Sequence of chain 2.A:
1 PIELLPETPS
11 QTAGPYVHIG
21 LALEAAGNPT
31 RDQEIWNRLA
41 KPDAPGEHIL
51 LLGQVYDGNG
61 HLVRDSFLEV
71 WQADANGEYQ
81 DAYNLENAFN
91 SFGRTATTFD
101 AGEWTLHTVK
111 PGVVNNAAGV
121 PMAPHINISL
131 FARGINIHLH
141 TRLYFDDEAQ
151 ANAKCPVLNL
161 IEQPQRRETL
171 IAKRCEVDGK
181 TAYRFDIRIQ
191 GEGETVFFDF

Sequence of chain 2.F:
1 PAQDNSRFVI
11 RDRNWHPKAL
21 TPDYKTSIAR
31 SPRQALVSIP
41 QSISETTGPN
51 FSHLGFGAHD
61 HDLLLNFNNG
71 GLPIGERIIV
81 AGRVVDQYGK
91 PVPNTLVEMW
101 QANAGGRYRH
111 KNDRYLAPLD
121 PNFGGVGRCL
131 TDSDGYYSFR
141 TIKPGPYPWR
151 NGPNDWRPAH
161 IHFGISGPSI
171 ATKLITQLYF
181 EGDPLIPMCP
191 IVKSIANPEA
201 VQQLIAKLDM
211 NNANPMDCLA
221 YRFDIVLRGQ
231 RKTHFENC

Binding-site contacts:
Ligand atom O8 contacts residue TYR147 of chain 2.F at 2.7 Å (h-bond).
Ligand atom C2 contacts residue HIS162 of chain 2.F at 4.2 Å.
Ligand atom C5 contacts residue PRO15 of chain 2.A at 4.3 Å (hydrophobic).
Ligand atom O7 contacts residue HIS162 of chain 2.F at 3.7 Å.
Ligand atom C1 contacts residue TYR147 of chain 2.F at 2.1 Å (hydrophobic).
Ligand atom C3 contacts residue TYR16 of chain 2.A at 3.3 Å (hydrophobic).
Ligand atom C3 contacts residue PRO15 of chain 2.A at 3.3 Å (hydrophobic).
Ligand atom C2 contacts residue TYR108 of chain 2.F at 3.9 Å (hydrophobic).
Ligand atom F9 contacts residue PRO15 of chain 2.A at 3.0 Å.
Ligand atom C1 contacts residue FE1 of chain 2.X at 2.8 Å.
Ligand atom C1 contacts residue ARG157 of chain 2.F at 3.9 Å.
Ligand atom O7 contacts residue FE1 of chain 2.X at 2.1 Å.
Ligand atom O7 contacts residue TYR147 of chain 2.F at 1.9 Å (h-bond).
Ligand atom C1 contacts residue HIS160 of chain 2.F at 4.2 Å.
Ligand atom C1 contacts residue HIS162 of chain 2.F at 4.4 Å.
Ligand atom O7 contacts residue HIS160 of chain 2.F at 3.0 Å (h-bond).
Ligand atom O8 contacts residue HIS162 of chain 2.F at 3.1 Å (h-bond).
Ligand atom C5 contacts residue TRP149 of chain 2.F at 4.0 Å (hydrophobic).
Ligand atom C6 contacts residue ARG157 of chain 2.F at 3.6 Å.
Ligand atom O8 contacts residue HIS160 of chain 2.F at 4.2 Å.
Ligand atom C6 contacts residue FE1 of chain 2.X at 4.2 Å.
Ligand atom C1 contacts residue TYR108 of chain 2.F at 4.2 Å (hydrophobic).
Ligand atom O7 contacts residue TYR108 of chain 2.F at 3.8 Å.
Ligand atom O7 contacts residue ARG157 of chain 2.F at 2.8 Å (salt-bridge).
Ligand atom C2 contacts residue FE1 of chain 2.X at 2.8 Å.
Ligand atom O8 contacts residue TYR108 of chain 2.F at 3.1 Å (h-bond).
Ligand atom C2 contacts residue TYR147 of chain 2.F at 2.5 Å (hydrophobic).
Ligand atom C2 contacts residue PRO15 of chain 2.A at 4.0 Å (hydrophobic).
Ligand atom C6 contacts residue TYR147 of chain 2.F at 2.9 Å (hydrophobic).
Ligand atom F9 contacts residue TYR16 of chain 2.A at 3.5 Å.
Ligand atom C2 contacts residue TYR16 of chain 2.A at 4.0 Å (hydrophobic).
Ligand atom O8 contacts residue TYR16 of chain 2.A at 3.8 Å.
Ligand atom C5 contacts residue TYR147 of chain 2.F at 3.6 Å (hydrophobic).
Ligand atom C3 contacts residue TYR147 of chain 2.F at 3.5 Å (hydrophobic).
Ligand atom C4 contacts residue TYR147 of chain 2.F at 4.0 Å (hydrophobic).
Ligand atom C4 contacts residue TYR16 of chain 2.A at 3.8 Å (hydrophobic).
Ligand atom C3 contacts residue FE1 of chain 2.X at 4.1 Å.
Ligand atom C4 contacts residue PRO15 of chain 2.A at 3.4 Å (hydrophobic).
Ligand atom O8 contacts residue FE1 of chain 2.X at 2.0 Å.
Ligand atom C6 contacts residue TRP149 of chain 2.F at 4.4 Å (hydrophobic).

A protein and the small-molecule ligand that binds it are described below.
Small molecule (SMILES): Oc1ccc(F)cc1O